Binding-site contacts:
Ligand atom O2 contacts residue LYS56 of chain 1.A at 3.6 Å.
Ligand atom O5 contacts residue LYS56 of chain 1.A at 3.3 Å (salt-bridge).
Ligand atom O5 contacts residue GLU124 of chain 1.A at 4.1 Å.
Ligand atom C4 contacts residue THR21 of chain 1.A at 4.0 Å.
Ligand atom C2 contacts residue LYS23 of chain 1.A at 2.7 Å.
Ligand atom C2 contacts residue LYS56 of chain 1.A at 2.8 Å.
Ligand atom C2 contacts residue THR21 of chain 1.A at 3.8 Å.
Ligand atom O4 contacts residue ALA122 of chain 1.A at 3.5 Å (h-bond).
Ligand atom C1 contacts residue GLU124 of chain 1.A at 2.0 Å.
Ligand atom C1 contacts residue GLU124 of chain 1.A at 3.6 Å.
Ligand atom O2 contacts residue GLU124 of chain 1.A at 3.0 Å (salt-bridge).
Ligand atom O1 contacts residue LYS23 of chain 1.A at 3.3 Å (salt-bridge).
Ligand atom O2 contacts residue LYS23 of chain 1.A at 2.2 Å (salt-bridge).
Ligand atom O2 contacts residue ARG352 of chain 1.A at 4.2 Å.
Ligand atom O3 contacts residue THR21 of chain 1.A at 1.9 Å (h-bond).
Ligand atom C4 contacts residue LYS56 of chain 1.A at 2.4 Å.
Ligand atom C1 contacts residue ARG352 of chain 1.A at 4.0 Å.
Ligand atom O2 contacts residue GLU124 of chain 1.A at 3.7 Å.
Ligand atom C1 contacts residue LYS56 of chain 1.A at 3.6 Å.
Ligand atom O4 contacts residue THR21 of chain 1.A at 4.0 Å.
Ligand atom O1 contacts residue GLU124 of chain 1.A at 2.8 Å (salt-bridge).
Ligand atom O4 contacts residue ARG352 of chain 1.A at 4.1 Å.
Ligand atom O2 contacts residue THR21 of chain 1.A at 3.1 Å.
Ligand atom C6 contacts residue LYS56 of chain 1.A at 4.0 Å.
Ligand atom C2 contacts residue ARG352 of chain 1.A at 4.1 Å.
Ligand atom C3 contacts residue LYS56 of chain 1.A at 2.7 Å.
Ligand atom O3 contacts residue GLU124 of chain 1.A at 4.1 Å.
Ligand atom C3 contacts residue GLU124 of chain 1.A at 3.3 Å.
Ligand atom O2 contacts residue LYS23 of chain 1.A at 3.7 Å.
Ligand atom C5 contacts residue LYS56 of chain 1.A at 3.4 Å.
Ligand atom O3 contacts residue LYS354 of chain 1.A at 2.9 Å (salt-bridge).
Ligand atom C1 contacts residue LYS23 of chain 1.A at 3.8 Å.
Ligand atom O3 contacts residue ARG352 of chain 1.A at 3.7 Å.
Ligand atom C3 contacts residue THR21 of chain 1.A at 2.8 Å.
Ligand atom C3 contacts residue ARG352 of chain 1.A at 3.2 Å.
Ligand atom O4 contacts residue LYS56 of chain 1.A at 3.5 Å (salt-bridge).
Ligand atom C2 contacts residue GLU124 of chain 1.A at 2.8 Å.
Ligand atom O5 contacts residue LYS23 of chain 1.A at 4.1 Å.
Ligand atom C1 contacts residue LYS23 of chain 1.A at 2.9 Å.
Ligand atom O3 contacts residue LYS56 of chain 1.A at 2.1 Å.

Sequence of chain 1.A:
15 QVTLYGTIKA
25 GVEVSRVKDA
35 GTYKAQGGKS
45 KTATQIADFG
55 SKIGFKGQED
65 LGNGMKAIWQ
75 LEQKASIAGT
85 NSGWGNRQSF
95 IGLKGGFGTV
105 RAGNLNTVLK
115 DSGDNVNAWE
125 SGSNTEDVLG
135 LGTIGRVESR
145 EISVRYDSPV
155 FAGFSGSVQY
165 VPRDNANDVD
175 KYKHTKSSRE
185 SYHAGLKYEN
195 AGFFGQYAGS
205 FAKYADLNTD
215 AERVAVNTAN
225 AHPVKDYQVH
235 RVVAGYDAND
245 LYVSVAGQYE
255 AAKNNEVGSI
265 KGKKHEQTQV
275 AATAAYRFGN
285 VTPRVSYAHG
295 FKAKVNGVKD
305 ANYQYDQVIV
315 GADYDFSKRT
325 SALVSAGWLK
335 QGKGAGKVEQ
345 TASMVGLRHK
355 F

The protein below binds the small molecule below.
Small molecule (SMILES): OC[C@H]1O[C@@](CO)(O[C@H]2O[C@H](CO)[C@@H](O)[C@H](O)[C@H]2O)[C@@H](O)[C@@H]1O